Sequence of chain 1.A:
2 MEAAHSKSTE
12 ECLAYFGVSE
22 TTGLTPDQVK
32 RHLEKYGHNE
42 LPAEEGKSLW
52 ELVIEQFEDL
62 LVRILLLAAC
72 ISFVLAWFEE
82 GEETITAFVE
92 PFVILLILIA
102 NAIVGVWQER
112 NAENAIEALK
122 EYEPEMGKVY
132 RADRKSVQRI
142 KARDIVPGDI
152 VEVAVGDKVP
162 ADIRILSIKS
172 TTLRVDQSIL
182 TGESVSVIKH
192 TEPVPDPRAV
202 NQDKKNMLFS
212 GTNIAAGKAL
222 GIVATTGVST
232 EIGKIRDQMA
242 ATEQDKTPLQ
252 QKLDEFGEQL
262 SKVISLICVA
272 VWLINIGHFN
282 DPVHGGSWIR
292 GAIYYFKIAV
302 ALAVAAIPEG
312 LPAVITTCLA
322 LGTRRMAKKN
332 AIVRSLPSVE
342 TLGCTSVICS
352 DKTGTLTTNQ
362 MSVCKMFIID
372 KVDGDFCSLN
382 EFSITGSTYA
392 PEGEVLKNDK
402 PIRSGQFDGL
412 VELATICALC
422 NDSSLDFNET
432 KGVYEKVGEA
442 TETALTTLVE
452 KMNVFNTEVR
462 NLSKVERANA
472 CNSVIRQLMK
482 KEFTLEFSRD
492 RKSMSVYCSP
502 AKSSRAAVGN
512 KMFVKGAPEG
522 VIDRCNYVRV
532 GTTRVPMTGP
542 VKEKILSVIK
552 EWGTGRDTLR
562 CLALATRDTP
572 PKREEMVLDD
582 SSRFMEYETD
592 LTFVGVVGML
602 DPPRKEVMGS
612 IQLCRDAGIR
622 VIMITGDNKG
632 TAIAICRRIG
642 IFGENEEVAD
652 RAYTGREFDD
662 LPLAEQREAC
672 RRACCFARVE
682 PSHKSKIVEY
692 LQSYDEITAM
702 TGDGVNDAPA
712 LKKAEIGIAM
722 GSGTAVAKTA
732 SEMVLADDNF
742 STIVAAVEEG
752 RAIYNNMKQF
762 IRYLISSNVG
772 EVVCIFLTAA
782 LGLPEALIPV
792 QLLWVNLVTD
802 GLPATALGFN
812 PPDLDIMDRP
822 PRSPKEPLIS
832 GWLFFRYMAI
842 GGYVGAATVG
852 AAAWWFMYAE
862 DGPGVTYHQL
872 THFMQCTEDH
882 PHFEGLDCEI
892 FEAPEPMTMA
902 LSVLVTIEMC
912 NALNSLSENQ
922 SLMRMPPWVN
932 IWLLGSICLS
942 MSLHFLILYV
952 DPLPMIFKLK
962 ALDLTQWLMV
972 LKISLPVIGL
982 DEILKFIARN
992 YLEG

Binding-site contacts:
Ligand atom P1 contacts residue THR354 of chain 1.A at 3.7 Å.
Ligand atom O16 contacts residue PHE488 of chain 1.A at 3.5 Å.
Ligand atom C10 contacts residue ARG679 of chain 1.A at 3.5 Å.
Ligand atom N7 contacts residue PHE488 of chain 1.A at 3.8 Å.
Ligand atom O14 contacts residue LYS516 of chain 1.A at 3.5 Å (salt-bridge).
Ligand atom O13 contacts residue LYS516 of chain 1.A at 2.9 Å (salt-bridge).
Ligand atom O3 contacts residue THR626 of chain 1.A at 3.7 Å.
Ligand atom C15 contacts residue PHE488 of chain 1.A at 3.4 Å (hydrophobic).
Ligand atom C11 contacts residue PHE488 of chain 1.A at 3.8 Å (hydrophobic).
Ligand atom C5 contacts residue ARG679 of chain 1.A at 3.4 Å.
Ligand atom N7 contacts residue LYS516 of chain 1.A at 3.7 Å.
Ligand atom C13 contacts residue PHE488 of chain 1.A at 3.8 Å (hydrophobic).
Ligand atom N1 contacts residue ARG679 of chain 1.A at 3.6 Å (salt-bridge).
Ligand atom O10 contacts residue PHE488 of chain 1.A at 3.0 Å.
Ligand atom C9 contacts residue ARG490 of chain 1.A at 3.7 Å.
Ligand atom C7 contacts residue ARG679 of chain 1.A at 3.5 Å.
Ligand atom O14 contacts residue GLY517 of chain 1.A at 3.8 Å.
Ligand atom O8 contacts residue ARG679 of chain 1.A at 3.5 Å (salt-bridge).
Ligand atom O3 contacts residue THR354 of chain 1.A at 3.5 Å (h-bond).
Ligand atom N2 contacts residue ARG679 of chain 1.A at 3.8 Å.
Ligand atom C14 contacts residue PHE488 of chain 1.A at 3.5 Å (hydrophobic).
Ligand atom O12 contacts residue LEU563 of chain 1.A at 3.2 Å.
Ligand atom N1 contacts residue GLY627 of chain 1.A at 3.9 Å.
Ligand atom N8 contacts residue PHE488 of chain 1.A at 3.6 Å.
Ligand atom O6 contacts residue GLY627 of chain 1.A at 3.3 Å.
Ligand atom C6 contacts residue ARG679 of chain 1.A at 3.8 Å.
Ligand atom N3 contacts residue ARG490 of chain 1.A at 3.4 Å (salt-bridge).
Ligand atom C16 contacts residue PHE488 of chain 1.A at 3.7 Å (hydrophobic).
Ligand atom C8 contacts residue ARG679 of chain 1.A at 3.9 Å.
Ligand atom N5 contacts residue ARG679 of chain 1.A at 3.7 Å.
Ligand atom O8 contacts residue GLY627 of chain 1.A at 3.6 Å (h-bond).
Ligand atom O2 contacts residue THR354 of chain 1.A at 2.7 Å (h-bond).
Ligand atom O3 contacts residue GLY627 of chain 1.A at 2.8 Å (h-bond).
Ligand atom C6 contacts residue GLY627 of chain 1.A at 3.4 Å.
Ligand atom O14 contacts residue PHE488 of chain 1.A at 3.5 Å.
Ligand atom P1 contacts residue GLY627 of chain 1.A at 3.9 Å.
Ligand atom C1 contacts residue ARG561 of chain 1.A at 3.5 Å.
Ligand atom O1 contacts residue MG1 of chain 1.C at 3.1 Å.
Ligand atom C8 contacts residue ARG490 of chain 1.A at 3.9 Å.
Ligand atom C2 contacts residue ARG561 of chain 1.A at 3.9 Å.

The protein below binds the small molecule below.
Small molecule (SMILES): Nc1ncnc2c1ncn2[C@@H]1O[C@H](CO[P](=O)(O)OP(=O)(O)O)[C@H]2O[C@]3(O[C@H]21)C([N+](=O)[O-])=CC([N+](=O)[O-])=C[C@H]3[N+](=O)[O-]